Binding-site contacts:
Ligand atom C11 contacts residue PHE291 of chain 1.A at 4.1 Å (hydrophobic).
Ligand atom C8 contacts residue THR223 of chain 1.A at 3.7 Å.
Ligand atom C1 contacts residue PHE291 of chain 1.A at 3.8 Å (hydrophobic).
Ligand atom C2 contacts residue PHE291 of chain 1.A at 3.7 Å (hydrophobic).
Ligand atom C3 contacts residue PHE291 of chain 1.A at 3.6 Å (hydrophobic).
Ligand atom C5 contacts residue LEU224 of chain 1.A at 4.4 Å (hydrophobic).
Ligand atom C11 contacts residue LEU224 of chain 1.A at 3.6 Å (hydrophobic).
Ligand atom C7 contacts residue THR223 of chain 1.A at 4.3 Å.
Ligand atom C contacts residue GLY281 of chain 1.A at 4.4 Å.
Ligand atom C contacts residue PHE291 of chain 1.A at 3.9 Å (hydrophobic).
Ligand atom N1 contacts residue PHE291 of chain 1.A at 3.7 Å.
Ligand atom C5 contacts residue THR223 of chain 1.A at 3.4 Å.
Ligand atom N2 contacts residue PHE291 of chain 1.A at 4.1 Å.
Ligand atom C contacts residue PRO282 of chain 1.A at 3.8 Å (hydrophobic).
Ligand atom N contacts residue PHE291 of chain 1.A at 3.4 Å.
Ligand atom C contacts residue PHE280 of chain 1.A at 3.9 Å (hydrophobic).
Ligand atom C contacts residue ILE283 of chain 1.A at 4.3 Å (hydrophobic).
Ligand atom C8 contacts residue ASP15 of chain 1.A at 4.0 Å.
Ligand atom C11 contacts residue TYR226 of chain 1.A at 4.3 Å (hydrophobic).
Ligand atom C7 contacts residue LEU224 of chain 1.A at 4.2 Å (hydrophobic).
Ligand atom C4 contacts residue PHE291 of chain 1.A at 3.8 Å (hydrophobic).
Ligand atom C7 contacts residue ASP15 of chain 1.A at 3.5 Å.
Ligand atom C5 contacts residue ASP15 of chain 1.A at 3.5 Å.
Ligand atom N2 contacts residue LEU224 of chain 1.A at 4.0 Å.
Ligand atom C7 contacts residue PHE280 of chain 1.A at 4.2 Å (hydrophobic).

The small molecule below binds the protein below.
Small molecule (SMILES): Cc1cc(N2CCCCCC2)ncn1

Sequence of chain 1.A:
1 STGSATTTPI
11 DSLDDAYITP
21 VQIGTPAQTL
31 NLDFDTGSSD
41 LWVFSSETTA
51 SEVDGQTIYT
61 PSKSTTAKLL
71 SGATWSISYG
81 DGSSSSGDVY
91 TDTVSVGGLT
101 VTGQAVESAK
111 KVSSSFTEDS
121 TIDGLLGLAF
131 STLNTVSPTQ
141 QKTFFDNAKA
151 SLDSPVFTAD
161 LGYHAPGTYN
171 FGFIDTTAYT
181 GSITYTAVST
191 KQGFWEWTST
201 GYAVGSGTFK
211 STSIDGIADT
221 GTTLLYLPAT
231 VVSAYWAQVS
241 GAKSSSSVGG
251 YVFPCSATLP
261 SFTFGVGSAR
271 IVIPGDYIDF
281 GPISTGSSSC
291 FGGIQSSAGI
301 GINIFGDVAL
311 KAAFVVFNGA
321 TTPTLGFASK